Binding-site contacts:
Ligand atom N7 contacts residue ALA7 of chain 1.B at 3.7 Å.
Ligand atom C9 contacts residue ILE20 of chain 1.B at 3.9 Å (hydrophobic).
Ligand atom C12 contacts residue PHE31 of chain 1.B at 3.4 Å (hydrophobic).
Ligand atom N1 contacts residue ASP27 of chain 1.B at 2.6 Å (salt-bridge).
Ligand atom CL17 contacts residue THR46 of chain 1.B at 3.5 Å.
Ligand atom N3 contacts residue NDP1 of chain 1.J at 3.8 Å.
Ligand atom C2 contacts residue TRP6 of chain 1.B at 3.7 Å (hydrophobic).
Ligand atom N5 contacts residue PHE31 of chain 1.B at 3.8 Å.
Ligand atom C4 contacts residue NDP1 of chain 1.J at 3.6 Å.
Ligand atom C6 contacts residue ASP27 of chain 1.B at 3.6 Å.
Ligand atom N8 contacts residue TYR100 of chain 1.B at 3.5 Å (h-bond).
Ligand atom C9 contacts residue NDP1 of chain 1.J at 3.5 Å.
Ligand atom N8 contacts residue PHE31 of chain 1.B at 3.6 Å.
Ligand atom N1 contacts residue PHE31 of chain 1.B at 3.8 Å.
Ligand atom C4 contacts residue ILE5 of chain 1.B at 3.7 Å (hydrophobic).
Ligand atom N7 contacts residue TRP6 of chain 1.B at 3.5 Å (h-bond).
Ligand atom N3 contacts residue ALA7 of chain 1.B at 3.8 Å.
Ligand atom N7 contacts residue THR113 of chain 1.B at 3.7 Å.
Ligand atom N7 contacts residue ILE5 of chain 1.B at 3.8 Å.
Ligand atom C2 contacts residue PHE31 of chain 1.B at 4.0 Å (hydrophobic).
Ligand atom CL17 contacts residue LEU50 of chain 1.B at 3.5 Å.
Ligand atom C9 contacts residue ASP27 of chain 1.B at 3.6 Å.
Ligand atom C2 contacts residue ASP27 of chain 1.B at 3.5 Å.
Ligand atom C9 contacts residue GOL1 of chain 1.N at 3.9 Å.
Ligand atom N7 contacts residue ASP27 of chain 1.B at 2.7 Å (salt-bridge).
Ligand atom C15 contacts residue NDP1 of chain 1.J at 3.5 Å.
Ligand atom N8 contacts residue ILE5 of chain 1.B at 2.9 Å (h-bond).
Ligand atom N8 contacts residue ILE94 of chain 1.B at 2.9 Å (h-bond).
Ligand atom N8 contacts residue NDP1 of chain 1.J at 3.8 Å.
Ligand atom N3 contacts residue PHE31 of chain 1.B at 3.6 Å.
Ligand atom C4 contacts residue PHE31 of chain 1.B at 3.5 Å (hydrophobic).
Ligand atom C16 contacts residue NDP1 of chain 1.J at 3.4 Å.
Ligand atom N3 contacts residue TRP6 of chain 1.B at 3.3 Å.
Ligand atom C16 contacts residue ILE20 of chain 1.B at 3.8 Å (hydrophobic).
Ligand atom C9 contacts residue ALA7 of chain 1.B at 3.9 Å (hydrophobic).
Ligand atom C13 contacts residue PHE31 of chain 1.B at 3.8 Å (hydrophobic).
Ligand atom C2 contacts residue ALA7 of chain 1.B at 3.7 Å (hydrophobic).
Ligand atom C10 contacts residue ASP27 of chain 1.B at 3.9 Å.
Ligand atom N5 contacts residue NDP1 of chain 1.J at 3.9 Å.
Ligand atom N3 contacts residue ILE5 of chain 1.B at 3.5 Å (h-bond).

This small molecule binds to this protein.
Small molecule (SMILES): CC1(C)N=C(N)N=C(N)N1c1ccc(Cl)cc1

Sequence of chain 1.B:
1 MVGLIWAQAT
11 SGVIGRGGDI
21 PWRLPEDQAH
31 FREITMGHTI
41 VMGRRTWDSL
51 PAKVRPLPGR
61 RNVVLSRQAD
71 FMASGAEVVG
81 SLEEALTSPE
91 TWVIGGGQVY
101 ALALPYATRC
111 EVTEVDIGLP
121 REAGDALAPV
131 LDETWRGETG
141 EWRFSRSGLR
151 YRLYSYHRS